Binding-site contacts:
Ligand atom N2 contacts residue ASN46 of chain 2.A at 3.0 Å (h-bond).
Ligand atom C7 contacts residue ASN46 of chain 2.A at 3.7 Å.
Ligand atom O5 contacts residue SER47 of chain 2.A at 4.5 Å.
Ligand atom C6 contacts residue GLU28 of chain 2.A at 4.4 Å.
Ligand atom C6 contacts residue ASN46 of chain 2.A at 4.4 Å.
Ligand atom O6 contacts residue ASN46 of chain 2.A at 3.7 Å.
Ligand atom O6 contacts residue SER47 of chain 2.A at 2.9 Å (h-bond).
Ligand atom O6 contacts residue SER48 of chain 2.A at 3.8 Å.
Ligand atom C5 contacts residue ASN46 of chain 2.A at 3.6 Å.
Ligand atom C2 contacts residue ASN46 of chain 2.A at 2.5 Å.
Ligand atom C1 contacts residue ASN46 of chain 2.A at 1.4 Å.
Ligand atom C3 contacts residue ASN46 of chain 2.A at 3.8 Å.
Ligand atom C6 contacts residue SER47 of chain 2.A at 4.2 Å.
Ligand atom O7 contacts residue ASN46 of chain 2.A at 4.0 Å.
Ligand atom C4 contacts residue ASN46 of chain 2.A at 4.2 Å.
Ligand atom O5 contacts residue ASN46 of chain 2.A at 2.3 Å (h-bond).

Sequence of chain 2.A:
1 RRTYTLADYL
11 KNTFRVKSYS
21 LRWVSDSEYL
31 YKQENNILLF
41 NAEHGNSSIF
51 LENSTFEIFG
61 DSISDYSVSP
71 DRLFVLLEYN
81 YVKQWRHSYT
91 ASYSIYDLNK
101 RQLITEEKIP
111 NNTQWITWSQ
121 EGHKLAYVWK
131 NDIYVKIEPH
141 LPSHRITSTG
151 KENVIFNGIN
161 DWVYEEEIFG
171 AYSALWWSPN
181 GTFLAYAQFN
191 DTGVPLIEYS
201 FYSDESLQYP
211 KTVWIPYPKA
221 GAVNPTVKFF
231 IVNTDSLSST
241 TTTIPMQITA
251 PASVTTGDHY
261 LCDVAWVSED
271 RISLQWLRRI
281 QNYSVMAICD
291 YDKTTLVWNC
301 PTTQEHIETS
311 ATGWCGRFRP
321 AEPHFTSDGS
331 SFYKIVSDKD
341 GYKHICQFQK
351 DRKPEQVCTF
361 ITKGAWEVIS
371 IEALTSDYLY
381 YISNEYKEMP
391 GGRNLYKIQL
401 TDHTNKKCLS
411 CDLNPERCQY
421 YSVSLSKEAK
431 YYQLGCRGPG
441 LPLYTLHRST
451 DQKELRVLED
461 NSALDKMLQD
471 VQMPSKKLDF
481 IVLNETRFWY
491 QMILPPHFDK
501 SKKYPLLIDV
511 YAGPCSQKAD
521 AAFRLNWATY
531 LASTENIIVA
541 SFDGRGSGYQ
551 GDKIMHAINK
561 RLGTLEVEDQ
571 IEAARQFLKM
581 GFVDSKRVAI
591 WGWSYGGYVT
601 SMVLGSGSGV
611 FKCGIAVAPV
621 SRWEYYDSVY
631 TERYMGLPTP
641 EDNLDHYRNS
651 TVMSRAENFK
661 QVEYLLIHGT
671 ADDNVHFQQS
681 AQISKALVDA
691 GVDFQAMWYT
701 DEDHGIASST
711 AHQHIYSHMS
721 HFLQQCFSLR

A small-molecule ligand and the protein it binds are described below.
Small molecule (SMILES): CC(=O)N[C@@H]1[C@@H](O)[C@H](O)[C@@H](CO)O[C@H]1O